Sequence of chain 1.B:
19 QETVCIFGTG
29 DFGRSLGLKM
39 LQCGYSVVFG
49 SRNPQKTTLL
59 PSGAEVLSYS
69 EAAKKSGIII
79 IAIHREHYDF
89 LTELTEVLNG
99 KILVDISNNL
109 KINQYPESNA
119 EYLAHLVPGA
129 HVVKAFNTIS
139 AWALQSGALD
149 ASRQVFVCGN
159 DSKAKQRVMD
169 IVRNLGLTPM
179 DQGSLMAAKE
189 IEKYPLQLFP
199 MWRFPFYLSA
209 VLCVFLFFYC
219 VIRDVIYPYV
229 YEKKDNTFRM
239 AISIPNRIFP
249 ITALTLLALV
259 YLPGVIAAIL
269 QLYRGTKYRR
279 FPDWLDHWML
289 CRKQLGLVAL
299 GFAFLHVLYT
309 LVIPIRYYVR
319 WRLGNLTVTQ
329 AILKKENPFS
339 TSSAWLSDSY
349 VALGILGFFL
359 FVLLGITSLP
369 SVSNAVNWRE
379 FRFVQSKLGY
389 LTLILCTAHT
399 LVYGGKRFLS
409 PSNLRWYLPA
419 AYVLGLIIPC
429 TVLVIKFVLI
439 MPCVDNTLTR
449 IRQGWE

A protein and the small-molecule ligand that binds it are described below.
Small molecule (SMILES): CC(=O)N[C@@H]1[C@@H](O)[C@H](O)[C@@H](CO)O[C@H]1O

Binding-site contacts:
Ligand atom C8 contacts residue ASN335 of chain 1.C at 3.6 Å.
Ligand atom O5 contacts residue TRP319 of chain 1.B at 3.7 Å.
Ligand atom C1 contacts residue ASN323 of chain 1.B at 1.4 Å.
Ligand atom C2 contacts residue ASN323 of chain 1.B at 2.5 Å.
Ligand atom C8 contacts residue TRP319 of chain 1.B at 4.3 Å (hydrophobic).
Ligand atom O7 contacts residue ASN323 of chain 1.B at 3.4 Å (h-bond).
Ligand atom C3 contacts residue ASN323 of chain 1.B at 3.8 Å.
Ligand atom O6 contacts residue TRP319 of chain 1.B at 4.3 Å.
Ligand atom N2 contacts residue ASN323 of chain 1.B at 2.6 Å (h-bond).
Ligand atom O6 contacts residue ASN323 of chain 1.B at 4.4 Å.
Ligand atom N2 contacts residue THR327 of chain 1.B at 4.2 Å.
Ligand atom O5 contacts residue ASN323 of chain 1.B at 2.3 Å (h-bond).
Ligand atom O7 contacts residue GLU334 of chain 1.C at 3.9 Å.
Ligand atom C1 contacts residue TRP319 of chain 1.B at 4.1 Å (hydrophobic).
Ligand atom C4 contacts residue ASN323 of chain 1.B at 4.2 Å.
Ligand atom C8 contacts residue GLU334 of chain 1.C at 3.6 Å.
Ligand atom C7 contacts residue GLU334 of chain 1.C at 4.2 Å.
Ligand atom C7 contacts residue ASN323 of chain 1.B at 3.1 Å.
Ligand atom C8 contacts residue ASN323 of chain 1.B at 4.0 Å.
Ligand atom C5 contacts residue ASN323 of chain 1.B at 3.6 Å.

Sequence of chain 1.C:
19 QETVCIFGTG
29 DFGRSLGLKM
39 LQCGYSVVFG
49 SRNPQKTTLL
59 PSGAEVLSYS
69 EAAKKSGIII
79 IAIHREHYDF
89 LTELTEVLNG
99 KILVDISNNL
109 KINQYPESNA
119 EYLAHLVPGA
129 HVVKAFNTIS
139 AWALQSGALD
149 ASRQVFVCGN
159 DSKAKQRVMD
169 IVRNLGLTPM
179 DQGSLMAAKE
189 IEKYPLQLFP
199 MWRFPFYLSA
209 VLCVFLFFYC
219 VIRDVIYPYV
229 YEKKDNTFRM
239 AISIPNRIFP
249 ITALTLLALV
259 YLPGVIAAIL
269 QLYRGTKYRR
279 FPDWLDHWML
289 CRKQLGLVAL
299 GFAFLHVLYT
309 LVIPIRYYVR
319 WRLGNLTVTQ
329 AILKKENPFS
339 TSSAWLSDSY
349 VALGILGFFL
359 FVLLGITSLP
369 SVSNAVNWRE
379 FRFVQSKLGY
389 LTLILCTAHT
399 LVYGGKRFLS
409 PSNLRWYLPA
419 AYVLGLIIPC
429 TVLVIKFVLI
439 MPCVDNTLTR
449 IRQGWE